Binding-site contacts:
Ligand atom C7 contacts residue SER17 of chain 2.F at 3.3 Å.
Ligand atom O7 contacts residue ASN58 of chain 2.C at 3.1 Å (h-bond).
Ligand atom O6 contacts residue ARG110 of chain 2.A at 2.9 Å (salt-bridge).
Ligand atom O7 contacts residue HIS33 of chain 2.A at 3.2 Å.
Ligand atom C8 contacts residue SER17 of chain 2.F at 3.8 Å.
Ligand atom C6 contacts residue PHE31 of chain 2.A at 3.5 Å (hydrophobic).
Ligand atom C6 contacts residue ASN30 of chain 2.A at 3.3 Å.
Ligand atom C5 contacts residue GLY112 of chain 2.A at 3.7 Å.
Ligand atom O5 contacts residue GLY112 of chain 2.A at 3.8 Å.
Ligand atom O4 contacts residue TYR54 of chain 2.A at 3.5 Å.
Ligand atom N2 contacts residue HIS33 of chain 2.A at 3.1 Å (h-bond).
Ligand atom C1 contacts residue ARG110 of chain 2.A at 3.5 Å.
Ligand atom C8 contacts residue PHE31 of chain 2.A at 3.5 Å (hydrophobic).
Ligand atom O7 contacts residue PHE31 of chain 2.A at 3.8 Å.
Ligand atom O2 contacts residue THR115 of chain 2.A at 3.5 Å.
Ligand atom C2 contacts residue HIS33 of chain 2.A at 3.8 Å.
Ligand atom C3 contacts residue TYR54 of chain 2.A at 3.6 Å (hydrophobic).
Ligand atom C2 contacts residue ASN58 of chain 2.C at 2.5 Å.
Ligand atom O5 contacts residue ARG110 of chain 2.A at 3.1 Å (salt-bridge).
Ligand atom O6 contacts residue GLY112 of chain 2.A at 3.5 Å.
Ligand atom O7 contacts residue TYR32 of chain 2.A at 3.4 Å.
Ligand atom C7 contacts residue ASN58 of chain 2.C at 3.2 Å.
Ligand atom C3 contacts residue HIS33 of chain 2.A at 3.4 Å.
Ligand atom N2 contacts residue ASN58 of chain 2.C at 2.9 Å (h-bond).
Ligand atom O5 contacts residue ASN58 of chain 2.C at 2.3 Å (h-bond).
Ligand atom O7 contacts residue SER17 of chain 2.F at 2.3 Å (h-bond).
Ligand atom C6 contacts residue GLY112 of chain 2.A at 3.5 Å.
Ligand atom C5 contacts residue ARG110 of chain 2.A at 3.3 Å.
Ligand atom C5 contacts residue TYR54 of chain 2.A at 3.6 Å (hydrophobic).
Ligand atom C1 contacts residue ASN58 of chain 2.C at 1.4 Å.
Ligand atom O6 contacts residue SER113 of chain 2.A at 2.4 Å (h-bond).
Ligand atom C6 contacts residue SER113 of chain 2.A at 3.7 Å.
Ligand atom C3 contacts residue ASN58 of chain 2.C at 3.8 Å.
Ligand atom O4 contacts residue ASP57 of chain 2.A at 3.0 Å (salt-bridge).
Ligand atom O3 contacts residue HIS33 of chain 2.A at 2.5 Å (h-bond).
Ligand atom O6 contacts residue PHE31 of chain 2.A at 2.7 Å (h-bond).
Ligand atom O2 contacts residue GLY112 of chain 2.A at 3.1 Å (h-bond).
Ligand atom C8 contacts residue ARG110 of chain 2.A at 3.6 Å.
Ligand atom C7 contacts residue HIS33 of chain 2.A at 3.1 Å.
Ligand atom C5 contacts residue ASN58 of chain 2.C at 3.6 Å.

Sequence of chain 2.A:
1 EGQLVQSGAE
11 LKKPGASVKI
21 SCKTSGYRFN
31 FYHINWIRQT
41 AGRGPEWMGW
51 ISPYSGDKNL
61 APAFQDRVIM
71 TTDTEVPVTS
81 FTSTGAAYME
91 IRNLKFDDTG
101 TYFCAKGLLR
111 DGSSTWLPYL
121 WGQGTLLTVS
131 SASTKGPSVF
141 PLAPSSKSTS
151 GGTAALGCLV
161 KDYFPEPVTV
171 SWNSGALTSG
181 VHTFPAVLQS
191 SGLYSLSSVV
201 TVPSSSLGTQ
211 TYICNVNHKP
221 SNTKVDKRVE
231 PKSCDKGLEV

This protein binds this small molecule.
Small molecule (SMILES): CC(=O)N[C@H]1[C@H](O[C@H]2[C@H](O)[C@@H](NC(C)=O)CO[C@@H]2CO)O[C@H](CO)[C@@H](O[C@@H]2O[C@H](CO[C@H]3O[C@H](CO)[C@@H](O)[C@H](O)[C@@H]3O)[C@@H](O)[C@H](O[C@H]3O[C@H](CO)[C@@H](O)[C@H](O)[C@@H]3O)[C@@H]2O)[C@@H]1O

Sequence of chain 2.F:
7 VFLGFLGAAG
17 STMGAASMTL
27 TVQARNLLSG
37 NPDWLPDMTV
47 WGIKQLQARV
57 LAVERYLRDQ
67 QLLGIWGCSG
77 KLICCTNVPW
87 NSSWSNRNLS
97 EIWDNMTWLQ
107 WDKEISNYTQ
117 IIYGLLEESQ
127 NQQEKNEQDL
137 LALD

Sequence of chain 2.C:
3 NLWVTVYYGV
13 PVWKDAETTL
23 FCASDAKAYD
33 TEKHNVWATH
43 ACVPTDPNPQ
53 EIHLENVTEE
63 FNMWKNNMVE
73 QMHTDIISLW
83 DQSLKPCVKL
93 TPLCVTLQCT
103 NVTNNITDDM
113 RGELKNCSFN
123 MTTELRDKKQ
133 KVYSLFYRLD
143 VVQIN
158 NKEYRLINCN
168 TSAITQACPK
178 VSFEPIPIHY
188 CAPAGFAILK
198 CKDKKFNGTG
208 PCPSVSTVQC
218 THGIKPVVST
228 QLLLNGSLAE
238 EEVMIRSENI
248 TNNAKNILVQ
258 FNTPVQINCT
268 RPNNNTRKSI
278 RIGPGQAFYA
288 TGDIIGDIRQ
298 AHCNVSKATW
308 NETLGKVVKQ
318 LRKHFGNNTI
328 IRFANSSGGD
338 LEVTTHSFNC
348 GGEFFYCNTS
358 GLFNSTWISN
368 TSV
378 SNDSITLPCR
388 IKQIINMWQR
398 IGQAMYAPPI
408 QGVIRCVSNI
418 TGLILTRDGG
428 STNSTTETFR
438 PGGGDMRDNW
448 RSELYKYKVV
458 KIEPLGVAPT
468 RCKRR